Sequence of chain 14.A:
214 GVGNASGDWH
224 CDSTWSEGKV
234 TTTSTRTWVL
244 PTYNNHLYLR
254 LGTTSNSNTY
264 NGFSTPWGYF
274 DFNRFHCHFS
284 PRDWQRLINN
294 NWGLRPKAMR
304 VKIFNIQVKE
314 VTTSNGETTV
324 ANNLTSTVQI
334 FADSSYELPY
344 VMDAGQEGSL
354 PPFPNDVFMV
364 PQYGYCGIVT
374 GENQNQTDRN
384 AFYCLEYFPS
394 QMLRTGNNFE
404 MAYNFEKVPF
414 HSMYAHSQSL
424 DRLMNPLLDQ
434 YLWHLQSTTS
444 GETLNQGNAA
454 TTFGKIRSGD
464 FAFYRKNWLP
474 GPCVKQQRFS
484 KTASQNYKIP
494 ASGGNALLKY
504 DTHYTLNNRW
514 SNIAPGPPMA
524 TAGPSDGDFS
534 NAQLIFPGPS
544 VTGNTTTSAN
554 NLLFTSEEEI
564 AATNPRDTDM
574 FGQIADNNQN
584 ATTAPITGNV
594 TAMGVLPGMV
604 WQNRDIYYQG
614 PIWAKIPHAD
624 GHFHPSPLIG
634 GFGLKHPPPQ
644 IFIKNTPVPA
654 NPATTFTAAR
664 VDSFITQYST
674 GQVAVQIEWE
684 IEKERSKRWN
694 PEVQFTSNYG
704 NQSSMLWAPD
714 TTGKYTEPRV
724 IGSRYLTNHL

Sequence of chain 29.A:
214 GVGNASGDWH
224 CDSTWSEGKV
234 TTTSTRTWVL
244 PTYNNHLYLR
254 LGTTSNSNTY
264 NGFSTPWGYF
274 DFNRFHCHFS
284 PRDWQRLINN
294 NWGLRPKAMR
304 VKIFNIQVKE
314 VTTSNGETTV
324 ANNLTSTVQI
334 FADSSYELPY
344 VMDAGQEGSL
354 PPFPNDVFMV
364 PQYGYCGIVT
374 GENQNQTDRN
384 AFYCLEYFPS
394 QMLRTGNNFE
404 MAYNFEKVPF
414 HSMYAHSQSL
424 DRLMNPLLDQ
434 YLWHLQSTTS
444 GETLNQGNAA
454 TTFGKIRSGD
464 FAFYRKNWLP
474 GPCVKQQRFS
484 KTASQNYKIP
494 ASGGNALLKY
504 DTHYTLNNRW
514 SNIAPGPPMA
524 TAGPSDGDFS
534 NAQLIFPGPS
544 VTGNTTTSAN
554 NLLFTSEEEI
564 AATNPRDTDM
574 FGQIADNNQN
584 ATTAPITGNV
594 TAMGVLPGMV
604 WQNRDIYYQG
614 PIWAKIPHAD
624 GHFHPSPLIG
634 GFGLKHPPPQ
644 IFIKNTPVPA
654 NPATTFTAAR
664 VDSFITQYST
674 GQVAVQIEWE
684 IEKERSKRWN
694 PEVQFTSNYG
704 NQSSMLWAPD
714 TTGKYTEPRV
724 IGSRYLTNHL

This small molecule binds to this protein.
Small molecule (SMILES): Nc1ncnc2c1ncn2[C@H]1C[C@H](O)[C@@H](COP(=O)(O)O)O1

Binding-site contacts:
Ligand atom C6 contacts residue GLY636 of chain 29.A at 3.6 Å.
Ligand atom N7 contacts residue PRO628 of chain 29.A at 3.3 Å (h-bond).
Ligand atom O3' contacts residue PRO628 of chain 29.A at 4.1 Å.
Ligand atom O1P contacts residue HIS625 of chain 14.A at 2.8 Å (h-bond).
Ligand atom N1 contacts residue PRO628 of chain 29.A at 3.2 Å (h-bond).
Ligand atom N1 contacts residue VAL411 of chain 29.A at 4.3 Å.
Ligand atom N3 contacts residue PRO628 of chain 29.A at 3.5 Å (h-bond).
Ligand atom C1' contacts residue PRO628 of chain 29.A at 3.9 Å (hydrophobic).
Ligand atom C5 contacts residue SER629 of chain 29.A at 3.5 Å.
Ligand atom O2P contacts residue ASP623 of chain 14.A at 3.2 Å (salt-bridge).
Ligand atom P contacts residue HIS625 of chain 14.A at 3.9 Å.
Ligand atom C2 contacts residue GLY636 of chain 29.A at 3.2 Å.
Ligand atom C2' contacts residue HIS627 of chain 29.A at 3.2 Å.
Ligand atom C2' contacts residue PRO628 of chain 29.A at 3.6 Å (hydrophobic).
Ligand atom N6 contacts residue GLY634 of chain 29.A at 3.8 Å.
Ligand atom N6 contacts residue SER629 of chain 29.A at 3.0 Å (h-bond).
Ligand atom N9 contacts residue PRO628 of chain 29.A at 3.7 Å.
Ligand atom C6 contacts residue SER629 of chain 29.A at 3.5 Å.
Ligand atom C8 contacts residue HIS627 of chain 29.A at 3.5 Å.
Ligand atom C4 contacts residue PRO412 of chain 29.A at 4.1 Å (hydrophobic).
Ligand atom C8 contacts residue PRO628 of chain 29.A at 3.8 Å (hydrophobic).
Ligand atom N7 contacts residue SER629 of chain 29.A at 3.1 Å (h-bond).
Ligand atom C6 contacts residue PRO628 of chain 29.A at 2.8 Å (hydrophobic).
Ligand atom C8 contacts residue PRO412 of chain 29.A at 4.3 Å (hydrophobic).
Ligand atom C5 contacts residue PRO412 of chain 29.A at 4.2 Å (hydrophobic).
Ligand atom C1' contacts residue HIS627 of chain 29.A at 4.3 Å.
Ligand atom C2 contacts residue PRO628 of chain 29.A at 3.5 Å (hydrophobic).
Ligand atom N9 contacts residue PRO412 of chain 29.A at 4.2 Å.
Ligand atom C4 contacts residue PRO628 of chain 29.A at 3.0 Å (hydrophobic).
Ligand atom C3' contacts residue HIS627 of chain 29.A at 4.3 Å.
Ligand atom N1 contacts residue GLY636 of chain 29.A at 2.9 Å (h-bond).
Ligand atom N7 contacts residue HIS627 of chain 29.A at 4.1 Å.
Ligand atom N7 contacts residue PRO412 of chain 29.A at 4.3 Å.
Ligand atom N7 contacts residue ASN606 of chain 29.A at 4.2 Å.
Ligand atom N6 contacts residue PRO628 of chain 29.A at 3.4 Å (h-bond).
Ligand atom C5 contacts residue PRO628 of chain 29.A at 2.7 Å (hydrophobic).
Ligand atom N6 contacts residue PHE635 of chain 29.A at 3.7 Å.
Ligand atom N6 contacts residue GLY636 of chain 29.A at 3.2 Å (h-bond).
Ligand atom C6 contacts residue PRO412 of chain 29.A at 4.3 Å (hydrophobic).
Ligand atom C8 contacts residue SER629 of chain 29.A at 4.2 Å.